Sequence of chain 3.A:
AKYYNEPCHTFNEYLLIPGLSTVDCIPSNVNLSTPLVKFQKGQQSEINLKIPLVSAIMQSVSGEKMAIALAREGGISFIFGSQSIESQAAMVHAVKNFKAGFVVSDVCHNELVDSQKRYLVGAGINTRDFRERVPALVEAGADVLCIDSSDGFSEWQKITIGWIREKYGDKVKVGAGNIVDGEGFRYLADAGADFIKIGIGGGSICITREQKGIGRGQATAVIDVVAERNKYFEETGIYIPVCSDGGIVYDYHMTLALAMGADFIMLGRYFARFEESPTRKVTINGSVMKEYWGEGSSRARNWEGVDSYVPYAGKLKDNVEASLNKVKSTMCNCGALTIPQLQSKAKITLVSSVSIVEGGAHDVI

Binding-site contacts:
Ligand atom C14 contacts residue SER263 of chain 3.A at 3.8 Å.
Ligand atom O4 contacts residue CYS319 of chain 3.A at 3.9 Å.
Ligand atom O1 contacts residue GLY314 of chain 3.A at 3.2 Å (h-bond).
Ligand atom C9 contacts residue GLU408 of chain 3.A at 3.5 Å.
Ligand atom O2 contacts residue ILE313 of chain 3.A at 3.3 Å.
Ligand atom C17 contacts residue RVP1 of chain 3.D at 3.7 Å.
Ligand atom C14 contacts residue RVP1 of chain 3.D at 3.6 Å.
Ligand atom C8 contacts residue SER263 of chain 3.A at 3.8 Å.
Ligand atom C16 contacts residue SER263 of chain 3.A at 3.4 Å.
Ligand atom C12 contacts residue SER263 of chain 3.A at 3.7 Å.
Ligand atom O1 contacts residue ILE313 of chain 3.A at 3.9 Å.
Ligand atom O2 contacts residue GLY314 of chain 3.A at 3.7 Å.
Ligand atom C8 contacts residue ASP261 of chain 3.A at 3.3 Å.
Ligand atom C15 contacts residue SER263 of chain 3.A at 3.5 Å.
Ligand atom C11 contacts residue RVP1 of chain 3.D at 3.5 Å.
Ligand atom O6 contacts residue SER263 of chain 3.A at 2.8 Å (h-bond).
Ligand atom C10 contacts residue ASN291 of chain 3.A at 3.5 Å.
Ligand atom O3 contacts residue ASP261 of chain 3.A at 3.4 Å (salt-bridge).
Ligand atom C11 contacts residue SER263 of chain 3.A at 3.5 Å.
Ligand atom C7 contacts residue SER262 of chain 3.A at 3.2 Å.
Ligand atom C1 contacts residue GLY314 of chain 3.A at 3.8 Å.
Ligand atom O5 contacts residue SER263 of chain 3.A at 2.8 Å (h-bond).
Ligand atom C10 contacts residue SER263 of chain 3.A at 3.9 Å.
Ligand atom C10 contacts residue GLY312 of chain 3.A at 3.2 Å.
Ligand atom C6 contacts residue SER263 of chain 3.A at 3.2 Å.
Ligand atom C16 contacts residue RVP1 of chain 3.D at 3.9 Å.
Ligand atom O6 contacts residue SER262 of chain 3.A at 3.4 Å.
Ligand atom C17 contacts residue GLY409 of chain 3.A at 3.9 Å.
Ligand atom C1 contacts residue SER263 of chain 3.A at 3.9 Å.
Ligand atom C10 contacts residue RVP1 of chain 3.D at 3.4 Å.
Ligand atom C8 contacts residue SER262 of chain 3.A at 3.6 Å.
Ligand atom C15 contacts residue RVP1 of chain 3.D at 3.5 Å.
Ligand atom O4 contacts residue RVP1 of chain 3.D at 3.2 Å (h-bond).
Ligand atom O2 contacts residue GLY312 of chain 3.A at 3.2 Å (h-bond).
Ligand atom C7 contacts residue RVP1 of chain 3.D at 3.2 Å.
Ligand atom C12 contacts residue RVP1 of chain 3.D at 3.5 Å.
Ligand atom O1 contacts residue CYS319 of chain 3.A at 3.1 Å (h-bond).
Ligand atom C12 contacts residue SER262 of chain 3.A at 3.8 Å.
Ligand atom C7 contacts residue ASP261 of chain 3.A at 3.6 Å.
Ligand atom C9 contacts residue GLY409 of chain 3.A at 3.8 Å.

The protein below binds the small molecule below.
Small molecule (SMILES): COc1c(C)c2c(c(O)c1C/C=C(\C)CCC(=O)O)C(=O)OC2